This small molecule binds to this protein.
Small molecule (SMILES): CC/C(=C(/c1ccc(OCCNCCCC(=O)N(C)C)cc1)c1ccc2[nH]ncc2c1)c1ccccc1

Sequence of chain 1.A:
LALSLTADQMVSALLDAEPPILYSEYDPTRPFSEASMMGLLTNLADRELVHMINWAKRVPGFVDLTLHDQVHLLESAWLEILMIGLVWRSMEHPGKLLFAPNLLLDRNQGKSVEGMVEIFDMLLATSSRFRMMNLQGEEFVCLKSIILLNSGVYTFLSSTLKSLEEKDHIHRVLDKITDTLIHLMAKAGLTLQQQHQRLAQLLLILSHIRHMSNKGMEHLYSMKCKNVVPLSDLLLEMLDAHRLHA

Binding-site contacts:
Ligand atom C16 contacts residue ALA45 of chain 1.A at 3.4 Å (hydrophobic).
Ligand atom C27 contacts residue GLY216 of chain 1.A at 3.6 Å.
Ligand atom C6 contacts residue LEU220 of chain 1.A at 3.7 Å (hydrophobic).
Ligand atom C14 contacts residue MET223 of chain 1.A at 3.3 Å (hydrophobic).
Ligand atom C27 contacts residue LEU220 of chain 1.A at 3.6 Å (hydrophobic).
Ligand atom C12 contacts residue CYS225 of chain 1.A at 2.7 Å (hydrophobic).
Ligand atom O1 contacts residue LYS224 of chain 1.A at 3.1 Å (salt-bridge).
Ligand atom C15 contacts residue MET38 of chain 1.A at 3.7 Å (hydrophobic).
Ligand atom C8 contacts residue EDO1 of chain 1.D at 3.3 Å.
Ligand atom C17 contacts residue ALA45 of chain 1.A at 3.6 Å (hydrophobic).
Ligand atom C10 contacts residue CYS225 of chain 1.A at 2.2 Å (hydrophobic).
Ligand atom C1 contacts residue PHE99 of chain 1.A at 3.7 Å (hydrophobic).
Ligand atom O1 contacts residue CYS225 of chain 1.A at 3.7 Å.
Ligand atom C12 contacts residue LEU220 of chain 1.A at 3.2 Å (hydrophobic).
Ligand atom C5 contacts residue LEU41 of chain 1.A at 3.7 Å (hydrophobic).
Ligand atom C13 contacts residue LEU220 of chain 1.A at 3.1 Å (hydrophobic).
Ligand atom C29 contacts residue MET38 of chain 1.A at 3.8 Å (hydrophobic).
Ligand atom C22 contacts residue LEU82 of chain 1.A at 3.4 Å (hydrophobic).
Ligand atom N3 contacts residue LEU82 of chain 1.A at 3.4 Å (h-bond).
Ligand atom C20 contacts residue LEU41 of chain 1.A at 3.7 Å (hydrophobic).
Ligand atom N contacts residue CYS225 of chain 1.A at 3.5 Å (h-bond).
Ligand atom C19 contacts residue LEU41 of chain 1.A at 3.3 Å (hydrophobic).
Ligand atom C30 contacts residue MET116 of chain 1.A at 3.8 Å (hydrophobic).
Ligand atom C9 contacts residue EDO1 of chain 1.D at 3.4 Å.
Ligand atom C15 contacts residue LEU220 of chain 1.A at 3.3 Å (hydrophobic).
Ligand atom C6 contacts residue MET38 of chain 1.A at 3.8 Å (hydrophobic).
Ligand atom C6 contacts residue THR42 of chain 1.A at 3.5 Å.
Ligand atom N2 contacts residue ARG89 of chain 1.A at 3.6 Å.
Ligand atom C28 contacts residue HIS219 of chain 1.A at 3.8 Å.
Ligand atom O contacts residue THR42 of chain 1.A at 3.6 Å.
Ligand atom C21 contacts residue GLU48 of chain 1.A at 3.6 Å.
Ligand atom C19 contacts residue ALA45 of chain 1.A at 3.8 Å (hydrophobic).
Ligand atom C16 contacts residue TRP78 of chain 1.A at 3.8 Å (hydrophobic).
Ligand atom C13 contacts residue CYS225 of chain 1.A at 3.7 Å (hydrophobic).
Ligand atom C11 contacts residue CYS225 of chain 1.A at 1.6 Å (hydrophobic).
Ligand atom N2 contacts residue GLU48 of chain 1.A at 2.7 Å (salt-bridge).
Ligand atom N3 contacts residue ARG89 of chain 1.A at 3.1 Å (salt-bridge).
Ligand atom N3 contacts residue GLU48 of chain 1.A at 3.6 Å.
Ligand atom O1 contacts residue MET223 of chain 1.A at 3.2 Å.
Ligand atom O1 contacts residue LEU220 of chain 1.A at 2.8 Å (h-bond).